Binding-site contacts:
Ligand atom O6S contacts residue ASN88 of chain 11.C at 3.9 Å.
Ligand atom O2S contacts residue ASP59 of chain 11.C at 3.2 Å.
Ligand atom O5 contacts residue LYS193 of chain 12.A at 3.6 Å.
Ligand atom O1 contacts residue ASP133 of chain 12.B at 4.1 Å.
Ligand atom O4S contacts residue ARG56 of chain 11.C at 2.5 Å (salt-bridge).
Ligand atom O2S contacts residue ASP58 of chain 11.C at 2.3 Å (salt-bridge).
Ligand atom S1 contacts residue ASP58 of chain 11.C at 3.7 Å.
Ligand atom C6 contacts residue THR134 of chain 12.B at 3.5 Å.
Ligand atom C4 contacts residue LYS193 of chain 12.A at 3.4 Å.
Ligand atom O6S contacts residue ARG56 of chain 11.C at 3.7 Å.
Ligand atom C6 contacts residue ARG135 of chain 12.B at 3.8 Å.
Ligand atom O3S contacts residue THR134 of chain 12.B at 3.3 Å (h-bond).
Ligand atom O6 contacts residue ARG135 of chain 12.B at 3.6 Å.
Ligand atom O3S contacts residue LYS193 of chain 12.A at 3.1 Å (salt-bridge).
Ligand atom C3 contacts residue ARG56 of chain 11.C at 3.9 Å.
Ligand atom O5S contacts residue ARG56 of chain 11.C at 3.6 Å (salt-bridge).
Ligand atom N2 contacts residue ARG56 of chain 11.C at 3.9 Å.
Ligand atom O1S contacts residue ASP58 of chain 11.C at 4.1 Å.
Ligand atom O6S contacts residue LYS193 of chain 12.A at 3.4 Å.
Ligand atom O3 contacts residue ASP59 of chain 11.C at 4.0 Å.
Ligand atom O6B contacts residue LYS193 of chain 12.A at 4.1 Å.
Ligand atom S2 contacts residue ARG135 of chain 12.B at 4.0 Å.
Ligand atom O6 contacts residue LYS193 of chain 12.A at 3.5 Å.
Ligand atom O3 contacts residue ARG56 of chain 11.C at 3.9 Å.
Ligand atom S1 contacts residue ASP59 of chain 11.C at 3.7 Å.
Ligand atom S2 contacts residue ARG56 of chain 11.C at 3.4 Å (salt-bridge).
Ligand atom O3 contacts residue LYS193 of chain 12.A at 2.8 Å (salt-bridge).
Ligand atom C1 contacts residue ASP133 of chain 12.B at 4.0 Å.
Ligand atom O1S contacts residue ASP59 of chain 11.C at 3.0 Å.
Ligand atom C2 contacts residue LYS193 of chain 12.A at 3.6 Å.
Ligand atom O2S contacts residue ARG56 of chain 11.C at 4.1 Å.
Ligand atom C3 contacts residue LYS193 of chain 12.A at 3.6 Å.
Ligand atom C5 contacts residue THR134 of chain 12.B at 3.9 Å.
Ligand atom O4 contacts residue THR195 of chain 12.A at 3.7 Å.
Ligand atom S2 contacts residue ASN88 of chain 11.C at 4.0 Å.
Ligand atom O5S contacts residue ARG135 of chain 12.B at 3.6 Å.
Ligand atom O6S contacts residue ARG135 of chain 12.B at 3.7 Å.
Ligand atom C5 contacts residue ARG135 of chain 12.B at 4.1 Å.
Ligand atom O5 contacts residue ARG135 of chain 12.B at 3.2 Å.
Ligand atom O5S contacts residue ASN88 of chain 11.C at 3.0 Å (h-bond).

A protein and the small-molecule ligand that binds it are described below.
Small molecule (SMILES): O=C(O)[C@@H]1O[C@@H](O[C@H]2[C@H](O)[C@@H](NS(=O)(=O)O)[C@@H](O)O[C@@H]2COS(=O)(=O)O)[C@H](OS(=O)(=O)O)[C@@H](O)[C@@H]1O[C@H]1O[C@H](COS(=O)(=O)O)[C@@H](O)[C@H](O)[C@H]1NS(=O)(=O)O

Sequence of chain 12.B:
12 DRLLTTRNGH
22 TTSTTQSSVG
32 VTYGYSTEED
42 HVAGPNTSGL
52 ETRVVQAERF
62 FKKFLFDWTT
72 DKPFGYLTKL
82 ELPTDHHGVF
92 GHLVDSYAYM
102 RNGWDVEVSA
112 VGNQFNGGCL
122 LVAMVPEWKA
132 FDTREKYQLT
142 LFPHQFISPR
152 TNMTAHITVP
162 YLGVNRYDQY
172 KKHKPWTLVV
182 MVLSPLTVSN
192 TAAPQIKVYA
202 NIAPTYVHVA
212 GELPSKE

Sequence of chain 12.A:
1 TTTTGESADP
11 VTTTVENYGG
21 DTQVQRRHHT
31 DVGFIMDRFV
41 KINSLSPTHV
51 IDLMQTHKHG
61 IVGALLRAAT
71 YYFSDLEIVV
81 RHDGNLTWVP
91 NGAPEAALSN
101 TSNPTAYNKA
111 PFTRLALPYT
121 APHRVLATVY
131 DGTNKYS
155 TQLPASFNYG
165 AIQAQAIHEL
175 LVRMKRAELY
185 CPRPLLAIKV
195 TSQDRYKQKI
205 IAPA

Sequence of chain 11.C:
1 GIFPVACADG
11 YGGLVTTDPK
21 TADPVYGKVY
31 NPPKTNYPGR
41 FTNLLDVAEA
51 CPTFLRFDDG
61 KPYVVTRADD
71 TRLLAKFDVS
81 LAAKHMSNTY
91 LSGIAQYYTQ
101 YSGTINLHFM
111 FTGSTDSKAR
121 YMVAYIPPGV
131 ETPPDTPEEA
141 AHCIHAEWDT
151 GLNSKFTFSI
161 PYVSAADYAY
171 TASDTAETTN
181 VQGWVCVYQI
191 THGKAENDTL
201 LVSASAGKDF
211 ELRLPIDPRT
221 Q